Sequence of chain 1.E:
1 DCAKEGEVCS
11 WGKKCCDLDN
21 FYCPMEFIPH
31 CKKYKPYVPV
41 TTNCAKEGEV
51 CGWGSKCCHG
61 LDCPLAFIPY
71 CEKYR

This small molecule binds to this protein.
Small molecule (SMILES): CCCCC(=O)OC[C@@H](COP(=O)(O)OCCN)OC(C)=O

Binding-site contacts:
Ligand atom C13 contacts residue 6OE1 of chain 1.O at 4.2 Å.
Ligand atom N01 contacts residue VAL8 of chain 1.E at 3.1 Å (h-bond).
Ligand atom C15 contacts residue TRP11 of chain 1.E at 3.8 Å (hydrophobic).
Ligand atom O07 contacts residue 6OE1 of chain 1.O at 4.2 Å.
Ligand atom C16 contacts residue TRP11 of chain 1.E at 3.7 Å (hydrophobic).
Ligand atom O07 contacts residue ARG429 of chain 1.C at 3.9 Å.
Ligand atom C17 contacts residue TRP11 of chain 1.E at 4.3 Å (hydrophobic).
Ligand atom C14 contacts residue TRP11 of chain 1.E at 4.2 Å (hydrophobic).
Ligand atom C20 contacts residue VAL8 of chain 1.E at 4.4 Å (hydrophobic).
Ligand atom C09 contacts residue ARG429 of chain 1.C at 3.4 Å.
Ligand atom O18 contacts residue TRP11 of chain 1.E at 3.5 Å.
Ligand atom C09 contacts residue 6OE1 of chain 1.O at 4.4 Å.
Ligand atom O22 contacts residue VAL8 of chain 1.E at 3.6 Å.
Ligand atom P05 contacts residue ARG429 of chain 1.C at 4.3 Å.
Ligand atom C02 contacts residue VAL8 of chain 1.E at 4.4 Å (hydrophobic).
Ligand atom O08 contacts residue ARG429 of chain 1.C at 4.0 Å.
Ligand atom O06 contacts residue ARG429 of chain 1.C at 4.3 Å.
Ligand atom O12 contacts residue ILE28 of chain 1.E at 4.4 Å.
Ligand atom C15 contacts residue 6OE1 of chain 1.O at 4.3 Å.
Ligand atom C11 contacts residue 6OE1 of chain 1.O at 4.5 Å.
Ligand atom N01 contacts residue GLU7 of chain 1.E at 3.4 Å.
Ligand atom O06 contacts residue VAL8 of chain 1.E at 4.4 Å.
Ligand atom C03 contacts residue VAL8 of chain 1.E at 3.8 Å (hydrophobic).
Ligand atom C14 contacts residue ILE28 of chain 1.E at 3.9 Å (hydrophobic).
Ligand atom C13 contacts residue TRP11 of chain 1.E at 4.0 Å (hydrophobic).
Ligand atom O18 contacts residue 6OE1 of chain 1.O at 3.4 Å.

Sequence of chain 1.C:
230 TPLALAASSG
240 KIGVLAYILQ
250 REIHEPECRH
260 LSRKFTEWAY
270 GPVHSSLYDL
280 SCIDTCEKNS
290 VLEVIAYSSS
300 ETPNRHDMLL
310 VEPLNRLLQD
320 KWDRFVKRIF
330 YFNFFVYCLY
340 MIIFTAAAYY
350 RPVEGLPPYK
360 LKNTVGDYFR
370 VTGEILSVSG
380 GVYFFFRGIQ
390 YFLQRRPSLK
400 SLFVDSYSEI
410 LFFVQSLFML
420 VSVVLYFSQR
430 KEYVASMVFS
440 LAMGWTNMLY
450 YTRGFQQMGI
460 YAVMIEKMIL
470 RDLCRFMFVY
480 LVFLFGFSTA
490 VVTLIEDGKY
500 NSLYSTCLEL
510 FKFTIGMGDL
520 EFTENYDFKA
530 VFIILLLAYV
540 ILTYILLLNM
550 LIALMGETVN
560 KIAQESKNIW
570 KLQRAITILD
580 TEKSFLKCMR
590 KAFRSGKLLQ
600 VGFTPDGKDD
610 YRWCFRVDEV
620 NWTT